This small molecule binds to this protein.
Small molecule (SMILES): CC(=O)N[C@H]1[C@H](O[C@H]2[C@H](O)[C@@H](NC(C)=O)CO[C@@H]2CO)O[C@H](CO)[C@@H](O)[C@@H]1O

Sequence of chain 1.C:
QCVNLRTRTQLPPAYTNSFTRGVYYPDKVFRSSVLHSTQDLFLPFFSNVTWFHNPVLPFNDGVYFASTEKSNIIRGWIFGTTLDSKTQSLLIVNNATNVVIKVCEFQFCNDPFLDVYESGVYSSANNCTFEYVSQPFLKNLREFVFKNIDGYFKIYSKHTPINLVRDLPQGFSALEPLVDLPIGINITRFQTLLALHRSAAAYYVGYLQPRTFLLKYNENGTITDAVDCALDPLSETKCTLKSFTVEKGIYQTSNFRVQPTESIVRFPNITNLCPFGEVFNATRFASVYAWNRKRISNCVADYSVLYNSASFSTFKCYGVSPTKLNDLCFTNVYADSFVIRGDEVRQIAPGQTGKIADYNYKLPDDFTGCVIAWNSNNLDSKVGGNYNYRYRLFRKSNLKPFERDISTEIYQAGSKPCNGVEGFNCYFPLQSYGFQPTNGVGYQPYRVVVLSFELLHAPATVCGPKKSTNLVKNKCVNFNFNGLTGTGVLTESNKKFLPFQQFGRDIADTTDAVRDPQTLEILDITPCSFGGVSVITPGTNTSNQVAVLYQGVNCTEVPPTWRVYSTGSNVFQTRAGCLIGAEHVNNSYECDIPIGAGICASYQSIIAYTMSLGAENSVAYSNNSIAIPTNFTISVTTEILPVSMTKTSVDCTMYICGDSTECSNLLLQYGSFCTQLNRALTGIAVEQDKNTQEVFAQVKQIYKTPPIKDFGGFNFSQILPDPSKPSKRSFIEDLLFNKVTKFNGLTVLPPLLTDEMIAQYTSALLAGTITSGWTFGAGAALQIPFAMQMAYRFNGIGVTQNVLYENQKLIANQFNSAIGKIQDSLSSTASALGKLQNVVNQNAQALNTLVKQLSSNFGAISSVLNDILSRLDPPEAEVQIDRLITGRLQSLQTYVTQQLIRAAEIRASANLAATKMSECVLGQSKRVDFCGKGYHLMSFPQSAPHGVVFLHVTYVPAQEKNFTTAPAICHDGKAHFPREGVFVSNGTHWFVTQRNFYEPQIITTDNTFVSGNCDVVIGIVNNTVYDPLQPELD

Binding-site contacts:
Ligand atom C1 contacts residue ASN799 of chain 1.C at 1.4 Å.
Ligand atom C3 contacts residue ASN799 of chain 1.C at 3.8 Å.
Ligand atom O6 contacts residue SER801 of chain 1.C at 3.7 Å.
Ligand atom C2 contacts residue ASN799 of chain 1.C at 2.5 Å.
Ligand atom O6 contacts residue GLN802 of chain 1.C at 3.2 Å (h-bond).
Ligand atom N2 contacts residue ASN799 of chain 1.C at 2.9 Å (h-bond).
Ligand atom C6 contacts residue GLN802 of chain 1.C at 4.4 Å.
Ligand atom O5 contacts residue ASN799 of chain 1.C at 2.3 Å (h-bond).
Ligand atom C5 contacts residue SER801 of chain 1.C at 3.5 Å.
Ligand atom O5 contacts residue GLN802 of chain 1.C at 4.3 Å.
Ligand atom C5 contacts residue ASN799 of chain 1.C at 3.6 Å.
Ligand atom O5 contacts residue SER801 of chain 1.C at 3.6 Å.
Ligand atom C4 contacts residue ASN799 of chain 1.C at 4.2 Å.
Ligand atom C7 contacts residue ASN799 of chain 1.C at 4.0 Å.
Ligand atom C6 contacts residue SER801 of chain 1.C at 4.2 Å.
Ligand atom C1 contacts residue SER801 of chain 1.C at 3.7 Å.